This protein binds this small molecule.
Small molecule (SMILES): CC(=O)N[C@@H]1[C@@H](O)[C@H](O)[C@@H](CO)O[C@H]1O

Sequence of chain 1.B:
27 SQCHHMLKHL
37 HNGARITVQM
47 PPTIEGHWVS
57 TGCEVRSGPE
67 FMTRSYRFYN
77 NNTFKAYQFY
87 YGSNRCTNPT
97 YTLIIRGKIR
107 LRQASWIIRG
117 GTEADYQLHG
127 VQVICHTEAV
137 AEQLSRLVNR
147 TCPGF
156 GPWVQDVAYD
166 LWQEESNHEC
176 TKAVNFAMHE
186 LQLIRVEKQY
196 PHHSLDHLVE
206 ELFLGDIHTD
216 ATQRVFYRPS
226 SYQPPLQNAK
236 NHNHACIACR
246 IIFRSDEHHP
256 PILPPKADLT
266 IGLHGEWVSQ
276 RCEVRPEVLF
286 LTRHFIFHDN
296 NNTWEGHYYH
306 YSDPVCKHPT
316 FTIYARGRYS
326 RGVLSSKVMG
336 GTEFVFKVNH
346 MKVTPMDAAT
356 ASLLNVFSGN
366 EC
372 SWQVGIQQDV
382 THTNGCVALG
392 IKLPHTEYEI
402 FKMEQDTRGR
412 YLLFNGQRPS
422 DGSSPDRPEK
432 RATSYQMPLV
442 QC

Binding-site contacts:
Ligand atom C1 contacts residue THR79 of chain 1.B at 3.6 Å.
Ligand atom C8 contacts residue ASN77 of chain 1.B at 4.4 Å.
Ligand atom N2 contacts residue ASN77 of chain 1.B at 2.8 Å (h-bond).
Ligand atom C2 contacts residue ASN77 of chain 1.B at 2.4 Å.
Ligand atom O5 contacts residue TYR75 of chain 1.B at 4.3 Å.
Ligand atom C7 contacts residue ASN77 of chain 1.B at 3.1 Å.
Ligand atom O5 contacts residue ASN77 of chain 1.B at 2.3 Å (h-bond).
Ligand atom C4 contacts residue ASN77 of chain 1.B at 4.2 Å.
Ligand atom C1 contacts residue ASN77 of chain 1.B at 1.4 Å.
Ligand atom O7 contacts residue ASN77 of chain 1.B at 3.0 Å (h-bond).
Ligand atom C5 contacts residue ASN77 of chain 1.B at 3.6 Å.
Ligand atom C3 contacts residue ASN77 of chain 1.B at 3.7 Å.
Ligand atom O5 contacts residue THR79 of chain 1.B at 4.3 Å.
Ligand atom C5 contacts residue TYR75 of chain 1.B at 4.1 Å (hydrophobic).
Ligand atom C6 contacts residue TYR75 of chain 1.B at 3.9 Å (hydrophobic).